Binding-site contacts:
Ligand atom CAB contacts residue VAL118 of chain 1.A at 3.8 Å (hydrophobic).
Ligand atom CAE contacts residue THR196 of chain 1.A at 3.3 Å.
Ligand atom SAJ contacts residue GLN89 of chain 1.A at 3.3 Å (h-bond).
Ligand atom NAU contacts residue ZN1 of chain 1.B at 1.9 Å.
Ligand atom SAR contacts residue ZN1 of chain 1.B at 3.0 Å.
Ligand atom NAU contacts residue THR195 of chain 1.A at 2.9 Å (h-bond).
Ligand atom OAT contacts residue VAL139 of chain 1.A at 3.6 Å.
Ligand atom CAM contacts residue PRO198 of chain 1.A at 4.0 Å (hydrophobic).
Ligand atom CAH contacts residue PHE127 of chain 1.A at 3.6 Å (hydrophobic).
Ligand atom NAU contacts residue HIS93 of chain 1.A at 3.3 Å (h-bond).
Ligand atom NAG contacts residue GOL1 of chain 1.F at 3.9 Å.
Ligand atom NAU contacts residue HIS91 of chain 1.A at 3.2 Å (h-bond).
Ligand atom CAB contacts residue LEU194 of chain 1.A at 3.9 Å (hydrophobic).
Ligand atom OAT contacts residue HIS116 of chain 1.A at 3.4 Å (h-bond).
Ligand atom SAR contacts residue HIS116 of chain 1.A at 4.0 Å.
Ligand atom CAD contacts residue GOL1 of chain 1.F at 3.7 Å.
Ligand atom SAJ contacts residue GOL1 of chain 1.F at 3.5 Å (h-bond).
Ligand atom CAF contacts residue THR196 of chain 1.A at 3.5 Å.
Ligand atom OAT contacts residue TRP205 of chain 1.A at 3.9 Å.
Ligand atom CAM contacts residue LEU194 of chain 1.A at 3.9 Å (hydrophobic).
Ligand atom SAR contacts residue HIS91 of chain 1.A at 3.8 Å.
Ligand atom OAS contacts residue THR195 of chain 1.A at 2.9 Å (h-bond).
Ligand atom CAA contacts residue HIS91 of chain 1.A at 3.9 Å.
Ligand atom CAL contacts residue PHE127 of chain 1.A at 3.6 Å (hydrophobic).
Ligand atom OAS contacts residue TRP205 of chain 1.A at 3.5 Å.
Ligand atom CAK contacts residue PHE127 of chain 1.A at 4.0 Å (hydrophobic).
Ligand atom CAA contacts residue LEU194 of chain 1.A at 4.0 Å (hydrophobic).
Ligand atom OAS contacts residue LEU194 of chain 1.A at 3.2 Å.
Ligand atom SAR contacts residue THR195 of chain 1.A at 3.9 Å.
Ligand atom CAB contacts residue HIS91 of chain 1.A at 3.9 Å.
Ligand atom CAN contacts residue PRO198 of chain 1.A at 3.6 Å (hydrophobic).
Ligand atom CAE contacts residue GOL1 of chain 1.F at 3.6 Å.
Ligand atom OAT contacts residue VAL118 of chain 1.A at 3.9 Å.
Ligand atom CAF contacts residue LEU194 of chain 1.A at 4.0 Å (hydrophobic).
Ligand atom CAC contacts residue LEU194 of chain 1.A at 4.0 Å (hydrophobic).
Ligand atom OAT contacts residue HIS91 of chain 1.A at 3.3 Å.
Ligand atom OAT contacts residue ZN1 of chain 1.B at 3.0 Å.
Ligand atom NAI contacts residue PHE127 of chain 1.A at 4.0 Å.
Ligand atom NAU contacts residue HIS116 of chain 1.A at 3.5 Å (h-bond).
Ligand atom OAS contacts residue SER193 of chain 1.A at 3.9 Å.

A small-molecule ligand and the protein it binds are described below.
Small molecule (SMILES): NS(=O)(=O)c1ccc(NC(=S)Nc2cccc(I)c2)cc1

Sequence of chain 1.A:
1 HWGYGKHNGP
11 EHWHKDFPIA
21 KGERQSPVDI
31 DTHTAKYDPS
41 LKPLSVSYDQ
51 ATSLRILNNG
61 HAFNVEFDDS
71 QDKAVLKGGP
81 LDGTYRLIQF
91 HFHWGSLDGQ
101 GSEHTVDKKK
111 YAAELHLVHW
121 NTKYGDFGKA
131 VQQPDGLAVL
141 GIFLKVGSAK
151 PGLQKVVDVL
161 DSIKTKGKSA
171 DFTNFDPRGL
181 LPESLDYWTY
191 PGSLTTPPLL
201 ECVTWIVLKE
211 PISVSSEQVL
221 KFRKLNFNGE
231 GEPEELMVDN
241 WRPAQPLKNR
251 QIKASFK